Binding-site contacts:
Ligand atom BR1 contacts residue SER108 of chain 1.A at 3.6 Å.
Ligand atom CAO contacts residue R751 of chain 2.C at 0.6 Å.
Ligand atom CAQ contacts residue LEU8 of chain 1.A at 3.5 Å (hydrophobic).
Ligand atom CAP contacts residue R751 of chain 2.C at 0.6 Å.
Ligand atom CAR contacts residue VAL112 of chain 2.A at 3.5 Å (hydrophobic).
Ligand atom BR2 contacts residue R751 of chain 2.C at 1.5 Å.
Ligand atom CAT contacts residue R751 of chain 2.C at 2.3 Å.
Ligand atom CAV contacts residue R751 of chain 2.C at 0.8 Å.
Ligand atom OAG contacts residue LEU101 of chain 1.A at 3.2 Å.
Ligand atom CAS contacts residue LYS6 of chain 1.A at 3.3 Å.
Ligand atom CAD contacts residue R751 of chain 2.C at 0.6 Å.
Ligand atom CAQ contacts residue ALA99 of chain 2.A at 3.6 Å (hydrophobic).
Ligand atom CAL contacts residue R751 of chain 2.C at 0.9 Å.
Ligand atom CAE contacts residue R751 of chain 2.C at 0.7 Å.
Ligand atom BR1 contacts residue ALA99 of chain 1.A at 3.5 Å.
Ligand atom BR1 contacts residue R751 of chain 2.C at 1.5 Å.
Ligand atom OAK contacts residue LEU8 of chain 2.A at 2.9 Å.
Ligand atom CAS contacts residue R751 of chain 2.C at 1.6 Å.
Ligand atom CAO contacts residue LYS6 of chain 2.A at 3.4 Å.
Ligand atom CAV contacts residue LEU8 of chain 2.A at 3.6 Å (hydrophobic).
Ligand atom OAK contacts residue R751 of chain 2.C at 1.8 Å.
Ligand atom BR1 contacts residue LEU101 of chain 1.A at 3.4 Å.
Ligand atom BR1 contacts residue ALA100 of chain 1.A at 3.5 Å.
Ligand atom CAQ contacts residue R751 of chain 2.C at 1.1 Å.
Ligand atom CAF contacts residue R751 of chain 2.C at 1.0 Å.
Ligand atom CAM contacts residue R751 of chain 2.C at 0.6 Å.
Ligand atom CAO contacts residue LYS6 of chain 1.A at 3.6 Å.
Ligand atom OAN contacts residue R751 of chain 2.C at 0.6 Å.
Ligand atom CAU contacts residue R751 of chain 2.C at 1.0 Å.
Ligand atom CAJ contacts residue LEU8 of chain 2.A at 3.3 Å (hydrophobic).
Ligand atom OAG contacts residue R751 of chain 2.C at 1.8 Å (h-bond).
Ligand atom CAJ contacts residue R751 of chain 2.C at 2.0 Å.
Ligand atom CAB contacts residue R751 of chain 2.C at 0.6 Å.
Ligand atom CAT contacts residue LYS6 of chain 2.A at 3.1 Å.
Ligand atom CAA contacts residue R751 of chain 2.C at 0.7 Å.
Ligand atom CAC contacts residue R751 of chain 2.C at 0.9 Å.
Ligand atom CAR contacts residue R751 of chain 2.C at 0.8 Å.
Ligand atom OAN contacts residue LYS6 of chain 1.A at 3.4 Å (salt-bridge).
Ligand atom CAS contacts residue LYS6 of chain 2.A at 3.0 Å.
Ligand atom CAU contacts residue LYS6 of chain 2.A at 3.6 Å.

Sequence of chain 2.A:
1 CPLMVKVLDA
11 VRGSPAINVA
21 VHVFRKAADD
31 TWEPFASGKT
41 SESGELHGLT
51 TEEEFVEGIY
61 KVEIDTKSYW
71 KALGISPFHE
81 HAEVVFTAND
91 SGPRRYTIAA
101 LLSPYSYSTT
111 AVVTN

The small molecule below binds the protein below.
Small molecule (SMILES): CCc1oc2ccccc2c1C(=O)c1cc(Br)c(O)c(Br)c1

Sequence of chain 1.A:
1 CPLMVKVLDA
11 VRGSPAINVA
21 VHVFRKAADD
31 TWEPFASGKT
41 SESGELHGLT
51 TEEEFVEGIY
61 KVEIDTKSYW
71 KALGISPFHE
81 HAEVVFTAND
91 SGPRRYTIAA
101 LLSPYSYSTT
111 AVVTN